Sequence of chain 1.B:
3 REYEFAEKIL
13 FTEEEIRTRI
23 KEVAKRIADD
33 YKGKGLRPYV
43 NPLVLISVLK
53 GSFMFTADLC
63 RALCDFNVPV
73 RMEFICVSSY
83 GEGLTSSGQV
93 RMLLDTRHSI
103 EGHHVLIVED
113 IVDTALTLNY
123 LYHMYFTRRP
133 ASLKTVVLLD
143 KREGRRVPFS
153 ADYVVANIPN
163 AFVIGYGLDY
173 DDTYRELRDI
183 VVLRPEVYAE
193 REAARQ

This protein binds this small molecule.
Small molecule (SMILES): Oc1ncnc2cn[nH]c12

Binding-site contacts:
Ligand atom C2 contacts residue ASP171 of chain 1.B at 3.5 Å.
Ligand atom C9 contacts residue PRP1 of chain 1.J at 3.8 Å.
Ligand atom C5 contacts residue ILE113 of chain 1.B at 3.9 Å (hydrophobic).
Ligand atom C4 contacts residue PHE164 of chain 1.B at 4.0 Å (hydrophobic).
Ligand atom C4 contacts residue ILE113 of chain 1.B at 4.1 Å (hydrophobic).
Ligand atom N8 contacts residue ASP115 of chain 1.B at 3.2 Å (salt-bridge).
Ligand atom N7 contacts residue LYS143 of chain 1.B at 3.1 Å (salt-bridge).
Ligand atom C6 contacts residue LYS143 of chain 1.B at 3.6 Å.
Ligand atom C6 contacts residue PHE164 of chain 1.B at 3.6 Å (hydrophobic).
Ligand atom N8 contacts residue PRP1 of chain 1.J at 3.9 Å.
Ligand atom C5 contacts residue PHE164 of chain 1.B at 3.8 Å (hydrophobic).
Ligand atom N1 contacts residue VAL165 of chain 1.B at 2.8 Å (h-bond).
Ligand atom O6 contacts residue ALA163 of chain 1.B at 3.5 Å (h-bond).
Ligand atom O6 contacts residue VAL165 of chain 1.B at 2.9 Å (h-bond).
Ligand atom C6 contacts residue VAL165 of chain 1.B at 3.7 Å (hydrophobic).
Ligand atom O6 contacts residue ILE113 of chain 1.B at 4.1 Å.
Ligand atom N7 contacts residue TYR82 of chain 1.B at 4.2 Å.
Ligand atom N3 contacts residue PRP1 of chain 1.J at 4.2 Å.
Ligand atom C2 contacts residue PHE164 of chain 1.B at 3.5 Å (hydrophobic).
Ligand atom N3 contacts residue PHE164 of chain 1.B at 3.9 Å.
Ligand atom C5 contacts residue LYS143 of chain 1.B at 3.7 Å.
Ligand atom N8 contacts residue TYR82 of chain 1.B at 3.2 Å (h-bond).
Ligand atom N7 contacts residue PHE164 of chain 1.B at 4.4 Å.
Ligand atom C6 contacts residue ILE113 of chain 1.B at 4.0 Å (hydrophobic).
Ligand atom N3 contacts residue LEU170 of chain 1.B at 4.2 Å.
Ligand atom O6 contacts residue PHE164 of chain 1.B at 3.4 Å.
Ligand atom N1 contacts residue LEU170 of chain 1.B at 4.2 Å.
Ligand atom C9 contacts residue TYR82 of chain 1.B at 3.5 Å (hydrophobic).
Ligand atom N1 contacts residue ASP171 of chain 1.B at 4.3 Å.
Ligand atom N3 contacts residue ASP171 of chain 1.B at 4.2 Å.
Ligand atom C2 contacts residue LEU170 of chain 1.B at 3.8 Å (hydrophobic).
Ligand atom C9 contacts residue ILE113 of chain 1.B at 4.1 Å (hydrophobic).
Ligand atom N1 contacts residue PHE164 of chain 1.B at 3.4 Å.
Ligand atom C4 contacts residue TYR82 of chain 1.B at 4.4 Å (hydrophobic).
Ligand atom N7 contacts residue ILE113 of chain 1.B at 4.0 Å.
Ligand atom N7 contacts residue ASP115 of chain 1.B at 3.2 Å (salt-bridge).
Ligand atom N3 contacts residue ILE113 of chain 1.B at 4.2 Å.
Ligand atom O6 contacts residue LYS143 of chain 1.B at 2.8 Å (salt-bridge).
Ligand atom C2 contacts residue VAL165 of chain 1.B at 3.5 Å (hydrophobic).
Ligand atom N8 contacts residue LYS143 of chain 1.B at 4.3 Å.